Sequence of chain 7.A:
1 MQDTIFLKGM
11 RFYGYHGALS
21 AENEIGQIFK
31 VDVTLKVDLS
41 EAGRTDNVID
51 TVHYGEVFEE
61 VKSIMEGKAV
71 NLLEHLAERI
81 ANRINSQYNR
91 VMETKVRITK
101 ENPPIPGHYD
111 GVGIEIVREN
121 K

A protein and the small-molecule ligand that binds it are described below.
Small molecule (SMILES): Cn1cnc2c(O)nc(N)nc21

Sequence of chain 6.A:
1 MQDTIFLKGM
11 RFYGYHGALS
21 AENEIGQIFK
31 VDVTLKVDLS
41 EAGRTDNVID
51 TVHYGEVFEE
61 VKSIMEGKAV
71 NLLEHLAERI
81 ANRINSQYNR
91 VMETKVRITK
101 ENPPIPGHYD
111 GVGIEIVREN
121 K

Binding-site contacts:
Ligand atom C1 contacts residue HIS53 of chain 7.A at 3.2 Å.
Ligand atom C6 contacts residue LEU73 of chain 6.A at 3.9 Å (hydrophobic).
Ligand atom N4 contacts residue TYR54 of chain 7.A at 3.6 Å.
Ligand atom C3 contacts residue TYR54 of chain 7.A at 4.1 Å (hydrophobic).
Ligand atom N4 contacts residue ASN71 of chain 6.A at 4.2 Å.
Ligand atom O7 contacts residue LEU72 of chain 6.A at 3.0 Å.
Ligand atom N11 contacts residue TYR54 of chain 7.A at 3.6 Å.
Ligand atom N10 contacts residue GLU74 of chain 6.A at 3.0 Å (salt-bridge).
Ligand atom N8 contacts residue LEU73 of chain 6.A at 4.3 Å.
Ligand atom C6 contacts residue GLU74 of chain 6.A at 3.8 Å.
Ligand atom N10 contacts residue ILE5 of chain 7.A at 4.3 Å.
Ligand atom N2 contacts residue TYR54 of chain 7.A at 3.7 Å.
Ligand atom N4 contacts residue LYS100 of chain 6.A at 3.6 Å (salt-bridge).
Ligand atom C3 contacts residue GLU22 of chain 6.A at 4.3 Å.
Ligand atom N4 contacts residue ALA18 of chain 6.A at 4.1 Å.
Ligand atom N10 contacts residue TYR54 of chain 7.A at 4.0 Å.
Ligand atom N10 contacts residue VAL52 of chain 7.A at 2.8 Å (h-bond).
Ligand atom N8 contacts residue TYR54 of chain 7.A at 3.8 Å.
Ligand atom C5 contacts residue LYS100 of chain 6.A at 4.4 Å.
Ligand atom N8 contacts residue LEU72 of chain 6.A at 4.2 Å.
Ligand atom N11 contacts residue VAL52 of chain 7.A at 4.0 Å.
Ligand atom C6 contacts residue LEU72 of chain 6.A at 3.9 Å (hydrophobic).
Ligand atom O7 contacts residue ASN71 of chain 6.A at 3.6 Å.
Ligand atom N10 contacts residue THR51 of chain 7.A at 3.3 Å.
Ligand atom C12 contacts residue TYR54 of chain 7.A at 3.5 Å (hydrophobic).
Ligand atom N8 contacts residue GLU74 of chain 6.A at 3.0 Å (salt-bridge).
Ligand atom C9 contacts residue TYR54 of chain 7.A at 3.5 Å (hydrophobic).
Ligand atom C3 contacts residue LYS100 of chain 6.A at 4.3 Å.
Ligand atom N11 contacts residue HIS53 of chain 7.A at 4.3 Å.
Ligand atom C9 contacts residue GLU74 of chain 6.A at 3.7 Å.
Ligand atom O7 contacts residue LEU73 of chain 6.A at 2.7 Å (h-bond).
Ligand atom C9 contacts residue THR51 of chain 7.A at 4.0 Å.
Ligand atom C5 contacts residue TYR54 of chain 7.A at 3.2 Å (hydrophobic).
Ligand atom O7 contacts residue GLU74 of chain 6.A at 3.6 Å.
Ligand atom C5 contacts residue LEU72 of chain 6.A at 4.2 Å (hydrophobic).
Ligand atom C6 contacts residue TYR54 of chain 7.A at 3.4 Å (hydrophobic).
Ligand atom C9 contacts residue VAL52 of chain 7.A at 3.9 Å (hydrophobic).
Ligand atom O7 contacts residue TYR54 of chain 7.A at 3.8 Å.
Ligand atom C1 contacts residue TYR54 of chain 7.A at 4.0 Å (hydrophobic).
Ligand atom C3 contacts residue ALA18 of chain 6.A at 4.0 Å (hydrophobic).